Binding-site contacts:
Ligand atom O1B contacts residue LYS16 of chain 6.A at 2.8 Å (salt-bridge).
Ligand atom O1G contacts residue PRO34 of chain 6.A at 3.5 Å.
Ligand atom O6 contacts residue ASP119 of chain 6.A at 3.4 Å (salt-bridge).
Ligand atom N3B contacts residue MG1 of chain 6.D at 3.4 Å.
Ligand atom O2B contacts residue SER17 of chain 6.A at 3.0 Å (h-bond).
Ligand atom N7 contacts residue ASN116 of chain 6.A at 3.1 Å (h-bond).
Ligand atom C8 contacts residue ALA18 of chain 6.A at 3.5 Å (hydrophobic).
Ligand atom O6 contacts residue LYS117 of chain 6.A at 3.4 Å.
Ligand atom O6 contacts residue ASN116 of chain 6.A at 3.3 Å (h-bond).
Ligand atom C2' contacts residue VAL29 of chain 6.A at 3.5 Å (hydrophobic).
Ligand atom N3B contacts residue GLY13 of chain 6.A at 3.0 Å (h-bond).
Ligand atom C6 contacts residue ASP119 of chain 6.A at 3.5 Å.
Ligand atom O1A contacts residue ALA18 of chain 6.A at 2.9 Å (h-bond).
Ligand atom O2G contacts residue THR35 of chain 6.A at 2.8 Å (h-bond).
Ligand atom O3G contacts residue GLY60 of chain 6.A at 2.8 Å (h-bond).
Ligand atom O1B contacts residue GLY15 of chain 6.A at 3.0 Å (h-bond).
Ligand atom O2' contacts residue VAL29 of chain 6.A at 2.7 Å (h-bond).
Ligand atom PB contacts residue MG1 of chain 6.D at 3.3 Å.
Ligand atom O3' contacts residue ASP30 of chain 6.A at 3.0 Å (salt-bridge).
Ligand atom O1G contacts residue GLN61 of chain 6.A at 3.1 Å (h-bond).
Ligand atom O2G contacts residue MG1 of chain 6.D at 2.1 Å.
Ligand atom O6 contacts residue ALA146 of chain 6.A at 2.9 Å (h-bond).
Ligand atom O2' contacts residue ASP30 of chain 6.A at 3.4 Å (salt-bridge).
Ligand atom C6 contacts residue LYS117 of chain 6.A at 3.5 Å.
Ligand atom PB contacts residue LYS16 of chain 6.A at 3.5 Å.
Ligand atom N2 contacts residue ASP119 of chain 6.A at 2.8 Å (salt-bridge).
Ligand atom O4' contacts residue LYS117 of chain 6.A at 3.4 Å (salt-bridge).
Ligand atom O6 contacts residue SER145 of chain 6.A at 3.5 Å.
Ligand atom O3G contacts residue GLY12 of chain 6.A at 3.4 Å.
Ligand atom O1B contacts residue VAL14 of chain 6.A at 3.3 Å (h-bond).
Ligand atom O2' contacts residue PHE28 of chain 6.A at 3.3 Å.
Ligand atom O3A contacts residue GLY15 of chain 6.A at 3.1 Å (h-bond).
Ligand atom O1B contacts residue GLY13 of chain 6.A at 3.4 Å (h-bond).
Ligand atom PG contacts residue MG1 of chain 6.D at 3.2 Å.
Ligand atom O3G contacts residue LYS16 of chain 6.A at 2.6 Å (salt-bridge).
Ligand atom O2B contacts residue LYS16 of chain 6.A at 3.5 Å (salt-bridge).
Ligand atom O1A contacts residue GLY15 of chain 6.A at 3.3 Å.
Ligand atom O1A contacts residue SER17 of chain 6.A at 3.4 Å (h-bond).
Ligand atom N1 contacts residue ASP119 of chain 6.A at 2.8 Å (salt-bridge).
Ligand atom O2B contacts residue MG1 of chain 6.D at 2.1 Å.

The protein below binds the small molecule below.
Small molecule (SMILES): Nc1nc2c(ncn2[C@@H]2O[C@H](CO[P](=O)(O)O[P](=O)(O)NP(=O)(O)O)[C@@H](O)[C@H]2O)c(=O)[nH]1

Sequence of chain 6.A:
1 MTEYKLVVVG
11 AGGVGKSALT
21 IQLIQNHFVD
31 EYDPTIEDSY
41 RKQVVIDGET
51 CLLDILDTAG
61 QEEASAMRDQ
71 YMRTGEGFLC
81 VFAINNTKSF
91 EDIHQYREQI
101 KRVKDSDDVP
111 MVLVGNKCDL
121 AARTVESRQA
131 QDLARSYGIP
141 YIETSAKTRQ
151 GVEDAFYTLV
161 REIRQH